Binding-site contacts:
Ligand atom C8 contacts residue ASN245 of chain 1.E at 3.9 Å.
Ligand atom C8 contacts residue LEU243 of chain 1.E at 4.5 Å (hydrophobic).
Ligand atom O5 contacts residue ASN245 of chain 1.E at 2.4 Å (h-bond).
Ligand atom C7 contacts residue SER224 of chain 1.E at 3.6 Å.
Ligand atom O7 contacts residue LEU243 of chain 1.E at 4.3 Å.
Ligand atom C2 contacts residue ASN245 of chain 1.E at 2.5 Å.
Ligand atom C4 contacts residue ASN245 of chain 1.E at 4.2 Å.
Ligand atom C3 contacts residue ASN245 of chain 1.E at 3.8 Å.
Ligand atom O7 contacts residue SER224 of chain 1.E at 3.7 Å.
Ligand atom N2 contacts residue SER224 of chain 1.E at 2.7 Å (h-bond).
Ligand atom N2 contacts residue SER223 of chain 1.E at 3.7 Å.
Ligand atom C2 contacts residue SER224 of chain 1.E at 3.5 Å.
Ligand atom O7 contacts residue SER223 of chain 1.E at 3.8 Å.
Ligand atom C1 contacts residue SER224 of chain 1.E at 3.4 Å.
Ligand atom O5 contacts residue TRP220 of chain 1.E at 4.4 Å.
Ligand atom O6 contacts residue ASN245 of chain 1.E at 4.2 Å.
Ligand atom O3 contacts residue ARG222 of chain 1.E at 4.2 Å.
Ligand atom O4 contacts residue ARG222 of chain 1.E at 4.4 Å.
Ligand atom N2 contacts residue ASN245 of chain 1.E at 2.9 Å (h-bond).
Ligand atom C1 contacts residue ASN245 of chain 1.E at 1.4 Å.
Ligand atom C5 contacts residue ASN245 of chain 1.E at 3.6 Å.
Ligand atom C3 contacts residue ARG222 of chain 1.E at 3.9 Å.
Ligand atom C3 contacts residue SER224 of chain 1.E at 4.0 Å.
Ligand atom C7 contacts residue SER223 of chain 1.E at 4.1 Å.
Ligand atom C7 contacts residue ASN245 of chain 1.E at 3.8 Å.
Ligand atom C1 contacts residue TRP220 of chain 1.E at 4.4 Å (hydrophobic).

The small molecule below binds the protein below.
Small molecule (SMILES): CC(=O)N[C@@H]1[C@@H](O)[C@H](O)[C@@H](CO)O[C@H]1O

Sequence of chain 1.E:
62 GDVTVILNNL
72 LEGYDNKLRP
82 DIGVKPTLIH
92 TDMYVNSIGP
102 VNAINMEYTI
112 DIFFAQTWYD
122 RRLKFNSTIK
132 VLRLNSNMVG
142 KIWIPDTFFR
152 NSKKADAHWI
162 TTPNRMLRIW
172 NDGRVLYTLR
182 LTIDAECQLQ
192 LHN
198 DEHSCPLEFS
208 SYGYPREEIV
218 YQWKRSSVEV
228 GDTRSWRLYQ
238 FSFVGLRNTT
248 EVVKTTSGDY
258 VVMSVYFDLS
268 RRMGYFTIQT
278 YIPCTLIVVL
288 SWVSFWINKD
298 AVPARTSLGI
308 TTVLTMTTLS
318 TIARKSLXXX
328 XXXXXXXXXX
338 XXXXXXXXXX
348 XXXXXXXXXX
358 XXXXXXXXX